Sequence of chain 1.D:
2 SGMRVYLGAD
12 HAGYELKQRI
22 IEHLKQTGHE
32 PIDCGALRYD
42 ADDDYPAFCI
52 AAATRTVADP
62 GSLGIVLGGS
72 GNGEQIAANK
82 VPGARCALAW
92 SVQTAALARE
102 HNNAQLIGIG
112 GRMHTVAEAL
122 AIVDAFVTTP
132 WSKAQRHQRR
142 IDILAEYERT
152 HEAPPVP

Binding-site contacts:
Ligand atom O2 contacts residue ASN103 of chain 1.D at 3.3 Å (h-bond).
Ligand atom O3 contacts residue 5RP1 of chain 1.K at 1.0 Å (h-bond).
Ligand atom O9 contacts residue 5RP1 of chain 1.K at 0.7 Å (h-bond).
Ligand atom C4 contacts residue 5RP1 of chain 1.K at 0.3 Å.
Ligand atom P1 contacts residue 5RP1 of chain 1.K at 0.6 Å.
Ligand atom O6 contacts residue 5RP1 of chain 1.K at 0.6 Å (h-bond).
Ligand atom O8 contacts residue ARG141 of chain 1.D at 2.7 Å (salt-bridge).
Ligand atom O7 contacts residue HIS12 of chain 1.C at 2.6 Å (h-bond).
Ligand atom O4 contacts residue GLU75 of chain 1.C at 3.5 Å (salt-bridge).
Ligand atom O8 contacts residue 5RP1 of chain 1.K at 0.6 Å (h-bond).
Ligand atom O2 contacts residue GLU75 of chain 1.C at 2.8 Å (salt-bridge).
Ligand atom C5 contacts residue ARG141 of chain 1.D at 3.6 Å.
Ligand atom O2 contacts residue SER71 of chain 1.C at 3.4 Å (h-bond).
Ligand atom O4 contacts residue 5RP1 of chain 1.K at 0.5 Å (h-bond).
Ligand atom O3 contacts residue SER71 of chain 1.C at 3.0 Å (h-bond).
Ligand atom C2 contacts residue HIS102 of chain 1.D at 3.5 Å.
Ligand atom O2 contacts residue GLY74 of chain 1.C at 2.8 Å (h-bond).
Ligand atom C5 contacts residue 5RP1 of chain 1.K at 0.4 Å.
Ligand atom O5 contacts residue HIS102 of chain 1.D at 2.8 Å (h-bond).
Ligand atom O7 contacts residue 5RP1 of chain 1.K at 0.7 Å (h-bond).
Ligand atom C3 contacts residue GLU75 of chain 1.C at 3.5 Å.
Ligand atom O4 contacts residue GLY70 of chain 1.C at 3.1 Å (h-bond).
Ligand atom O6 contacts residue HIS102 of chain 1.D at 3.5 Å.
Ligand atom O3 contacts residue GLY70 of chain 1.C at 3.3 Å (h-bond).
Ligand atom C3 contacts residue 5RP1 of chain 1.K at 0.3 Å.
Ligand atom O4 contacts residue ALA13 of chain 1.C at 3.4 Å.
Ligand atom O2 contacts residue 5RP1 of chain 1.K at 0.7 Å (h-bond).
Ligand atom C1 contacts residue GLU75 of chain 1.C at 3.1 Å.
Ligand atom O4 contacts residue ASP11 of chain 1.C at 2.6 Å (salt-bridge).
Ligand atom C3 contacts residue ASP11 of chain 1.C at 3.3 Å.
Ligand atom C2 contacts residue 5RP1 of chain 1.K at 0.4 Å.
Ligand atom C1 contacts residue 5RP1 of chain 1.K at 0.3 Å.
Ligand atom O8 contacts residue ARG137 of chain 1.D at 2.6 Å (salt-bridge).
Ligand atom O7 contacts residue ARG113 of chain 1.C at 3.1 Å (salt-bridge).
Ligand atom C4 contacts residue GLU75 of chain 1.C at 2.9 Å.
Ligand atom O5 contacts residue 5RP1 of chain 1.K at 0.5 Å (h-bond).
Ligand atom O9 contacts residue ARG137 of chain 1.D at 2.6 Å (salt-bridge).
Ligand atom P1 contacts residue ARG137 of chain 1.D at 3.4 Å.
Ligand atom C4 contacts residue GLY70 of chain 1.C at 3.6 Å.
Ligand atom C1 contacts residue ASN103 of chain 1.D at 3.7 Å.

Sequence of chain 1.C:
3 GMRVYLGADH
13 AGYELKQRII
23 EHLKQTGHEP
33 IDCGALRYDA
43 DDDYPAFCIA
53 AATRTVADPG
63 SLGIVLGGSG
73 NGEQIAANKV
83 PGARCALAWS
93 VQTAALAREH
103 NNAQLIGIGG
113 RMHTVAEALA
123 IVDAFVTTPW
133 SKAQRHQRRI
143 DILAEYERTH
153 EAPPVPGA

A small-molecule ligand and the protein it binds are described below.
Small molecule (SMILES): O=C[C@H](O)[C@H](O)[C@H](O)COP(=O)(O)O